Binding-site contacts:
Ligand atom C1 contacts residue GLY267 of chain 7.A at 3.6 Å.
Ligand atom O1 contacts residue GLY267 of chain 7.A at 3.9 Å.
Ligand atom C5 contacts residue ASP297 of chain 7.A at 3.3 Å.
Ligand atom O3 contacts residue TRP264 of chain 7.A at 3.9 Å.
Ligand atom C3 contacts residue HIS18 of chain 7.A at 3.5 Å.
Ligand atom O1P contacts residue TYR358 of chain 7.A at 3.8 Å.
Ligand atom O4 contacts residue TYR358 of chain 7.A at 3.6 Å.
Ligand atom O3P contacts residue SER243 of chain 5.A at 2.7 Å (h-bond).
Ligand atom O2P contacts residue TYR358 of chain 7.A at 2.4 Å (h-bond).
Ligand atom C3 contacts residue ASP297 of chain 7.A at 3.1 Å.
Ligand atom O5 contacts residue GLN242 of chain 5.A at 2.9 Å (h-bond).
Ligand atom C3 contacts residue ARG266 of chain 7.A at 3.9 Å.
Ligand atom O5 contacts residue ASP297 of chain 7.A at 2.7 Å (salt-bridge).
Ligand atom O5 contacts residue HIS18 of chain 7.A at 3.3 Å.
Ligand atom C5 contacts residue ALA247 of chain 5.A at 3.9 Å (hydrophobic).
Ligand atom O3P contacts residue TYR91 of chain 7.A at 3.4 Å (h-bond).
Ligand atom C4 contacts residue ASP297 of chain 7.A at 3.8 Å.
Ligand atom P contacts residue TYR358 of chain 7.A at 3.4 Å.
Ligand atom P contacts residue GLN242 of chain 5.A at 3.5 Å.
Ligand atom O3P contacts residue GLN242 of chain 5.A at 2.8 Å (h-bond).
Ligand atom C5 contacts residue HIS18 of chain 7.A at 4.0 Å.
Ligand atom O6 contacts residue GLN242 of chain 5.A at 3.1 Å (h-bond).
Ligand atom O2P contacts residue ARG266 of chain 7.A at 3.5 Å (salt-bridge).
Ligand atom O3 contacts residue ASP297 of chain 7.A at 2.6 Å (salt-bridge).
Ligand atom C6 contacts residue ARG266 of chain 7.A at 3.7 Å.
Ligand atom P contacts residue SER243 of chain 5.A at 3.9 Å.
Ligand atom C5 contacts residue GLN242 of chain 5.A at 3.8 Å.
Ligand atom C4 contacts residue HIS18 of chain 7.A at 3.5 Å.
Ligand atom C1 contacts residue ARG266 of chain 7.A at 3.7 Å.
Ligand atom C1 contacts residue TRP264 of chain 7.A at 3.7 Å (hydrophobic).
Ligand atom O4 contacts residue ARG266 of chain 7.A at 3.2 Å.
Ligand atom O5 contacts residue ALA247 of chain 5.A at 3.4 Å.
Ligand atom C6 contacts residue GLN242 of chain 5.A at 3.4 Å.
Ligand atom O3 contacts residue ARG266 of chain 7.A at 2.8 Å (salt-bridge).
Ligand atom O6 contacts residue TYR358 of chain 7.A at 3.6 Å (h-bond).
Ligand atom O3 contacts residue MET265 of chain 7.A at 3.6 Å.
Ligand atom O2 contacts residue HIS18 of chain 7.A at 3.5 Å.
Ligand atom O1P contacts residue TYR91 of chain 7.A at 2.6 Å (h-bond).
Ligand atom P contacts residue TYR91 of chain 7.A at 3.5 Å.
Ligand atom C6 contacts residue TYR358 of chain 7.A at 3.9 Å (hydrophobic).

Sequence of chain 7.A:
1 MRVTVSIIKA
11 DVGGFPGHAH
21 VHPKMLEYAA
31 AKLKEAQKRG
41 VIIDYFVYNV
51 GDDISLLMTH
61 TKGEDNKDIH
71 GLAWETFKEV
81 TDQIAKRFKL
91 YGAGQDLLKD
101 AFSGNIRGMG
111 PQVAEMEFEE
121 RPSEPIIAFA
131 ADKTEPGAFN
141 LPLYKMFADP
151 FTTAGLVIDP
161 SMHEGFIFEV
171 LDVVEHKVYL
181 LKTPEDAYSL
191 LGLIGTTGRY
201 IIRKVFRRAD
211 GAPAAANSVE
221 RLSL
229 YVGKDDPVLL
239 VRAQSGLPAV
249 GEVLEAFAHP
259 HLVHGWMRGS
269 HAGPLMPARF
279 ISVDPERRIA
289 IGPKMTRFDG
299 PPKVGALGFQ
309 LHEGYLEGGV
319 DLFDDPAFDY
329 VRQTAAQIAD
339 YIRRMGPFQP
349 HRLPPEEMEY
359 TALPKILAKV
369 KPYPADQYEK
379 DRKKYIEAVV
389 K

Sequence of chain 5.A:
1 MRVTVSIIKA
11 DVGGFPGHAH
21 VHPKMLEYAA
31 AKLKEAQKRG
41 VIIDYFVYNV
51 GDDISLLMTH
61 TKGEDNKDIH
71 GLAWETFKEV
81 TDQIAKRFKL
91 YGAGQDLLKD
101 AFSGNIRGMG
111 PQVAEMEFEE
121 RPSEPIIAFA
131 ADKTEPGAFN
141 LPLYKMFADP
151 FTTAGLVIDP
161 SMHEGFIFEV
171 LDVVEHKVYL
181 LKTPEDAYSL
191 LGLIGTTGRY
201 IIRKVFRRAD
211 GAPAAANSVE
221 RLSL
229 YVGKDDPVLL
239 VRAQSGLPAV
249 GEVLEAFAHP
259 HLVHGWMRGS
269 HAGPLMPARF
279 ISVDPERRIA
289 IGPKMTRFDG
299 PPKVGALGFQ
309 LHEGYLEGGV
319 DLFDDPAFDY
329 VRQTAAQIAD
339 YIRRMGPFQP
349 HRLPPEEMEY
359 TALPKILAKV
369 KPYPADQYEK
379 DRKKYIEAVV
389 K

A protein and the small-molecule ligand that binds it are described below.
Small molecule (SMILES): O=C(CO)[C@@H](O)[C@H](O)[C@H](O)COP(=O)(O)O